Sequence of chain 1.B:
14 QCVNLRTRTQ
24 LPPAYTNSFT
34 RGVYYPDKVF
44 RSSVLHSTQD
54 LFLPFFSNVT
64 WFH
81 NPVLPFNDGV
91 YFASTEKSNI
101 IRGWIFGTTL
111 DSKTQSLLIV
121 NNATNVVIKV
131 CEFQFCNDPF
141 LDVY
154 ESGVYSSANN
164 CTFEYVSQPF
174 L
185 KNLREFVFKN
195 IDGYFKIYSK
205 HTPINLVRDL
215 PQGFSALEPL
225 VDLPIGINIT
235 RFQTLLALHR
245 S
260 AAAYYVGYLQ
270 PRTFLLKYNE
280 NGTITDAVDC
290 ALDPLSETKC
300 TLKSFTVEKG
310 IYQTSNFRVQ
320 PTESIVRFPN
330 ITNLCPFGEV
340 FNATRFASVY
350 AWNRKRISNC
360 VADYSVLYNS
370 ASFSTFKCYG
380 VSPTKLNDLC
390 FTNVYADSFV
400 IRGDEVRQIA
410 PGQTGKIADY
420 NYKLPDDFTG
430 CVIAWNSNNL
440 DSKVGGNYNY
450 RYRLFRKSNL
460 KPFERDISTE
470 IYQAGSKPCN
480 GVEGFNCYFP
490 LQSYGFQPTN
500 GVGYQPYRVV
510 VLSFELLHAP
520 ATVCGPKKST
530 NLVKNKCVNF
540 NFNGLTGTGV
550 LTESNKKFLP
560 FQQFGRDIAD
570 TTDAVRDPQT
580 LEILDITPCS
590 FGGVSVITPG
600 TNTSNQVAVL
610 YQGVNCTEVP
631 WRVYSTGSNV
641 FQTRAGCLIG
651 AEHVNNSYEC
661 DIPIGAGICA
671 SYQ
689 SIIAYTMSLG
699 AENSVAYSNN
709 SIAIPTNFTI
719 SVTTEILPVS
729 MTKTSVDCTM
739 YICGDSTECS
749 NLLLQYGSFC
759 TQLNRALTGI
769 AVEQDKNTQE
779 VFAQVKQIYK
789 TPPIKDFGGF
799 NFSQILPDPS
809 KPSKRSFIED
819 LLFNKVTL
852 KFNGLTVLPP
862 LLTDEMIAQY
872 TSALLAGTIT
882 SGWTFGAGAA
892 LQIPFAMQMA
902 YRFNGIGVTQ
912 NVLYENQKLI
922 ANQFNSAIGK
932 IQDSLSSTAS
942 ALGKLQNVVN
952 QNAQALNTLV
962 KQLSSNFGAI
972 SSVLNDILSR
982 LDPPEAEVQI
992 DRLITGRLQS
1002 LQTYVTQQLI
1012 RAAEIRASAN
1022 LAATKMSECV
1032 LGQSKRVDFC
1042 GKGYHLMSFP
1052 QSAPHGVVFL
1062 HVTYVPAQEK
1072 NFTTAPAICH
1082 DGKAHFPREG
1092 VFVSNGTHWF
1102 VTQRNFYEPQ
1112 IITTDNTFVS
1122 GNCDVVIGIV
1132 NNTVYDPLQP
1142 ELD

A small-molecule ligand and the protein it binds are described below.
Small molecule (SMILES): CC(=O)N[C@H]1[C@H](O[C@H]2[C@H](O)[C@@H](NC(C)=O)CO[C@@H]2CO)O[C@H](CO)[C@@H](O)[C@@H]1O

Binding-site contacts:
Ligand atom N2 contacts residue ASN1132 of chain 1.B at 2.9 Å (h-bond).
Ligand atom C2 contacts residue ASN1132 of chain 1.B at 2.4 Å.
Ligand atom C7 contacts residue ASN1132 of chain 1.B at 3.9 Å.
Ligand atom O7 contacts residue ASN1132 of chain 1.B at 4.4 Å.
Ligand atom C5 contacts residue ASN1132 of chain 1.B at 3.7 Å.
Ligand atom C1 contacts residue ASN1132 of chain 1.B at 1.4 Å.
Ligand atom C3 contacts residue ASN1132 of chain 1.B at 3.8 Å.
Ligand atom C4 contacts residue ASN1132 of chain 1.B at 4.2 Å.
Ligand atom O5 contacts residue ASN1132 of chain 1.B at 2.4 Å (h-bond).